Sequence of chain 13.A:
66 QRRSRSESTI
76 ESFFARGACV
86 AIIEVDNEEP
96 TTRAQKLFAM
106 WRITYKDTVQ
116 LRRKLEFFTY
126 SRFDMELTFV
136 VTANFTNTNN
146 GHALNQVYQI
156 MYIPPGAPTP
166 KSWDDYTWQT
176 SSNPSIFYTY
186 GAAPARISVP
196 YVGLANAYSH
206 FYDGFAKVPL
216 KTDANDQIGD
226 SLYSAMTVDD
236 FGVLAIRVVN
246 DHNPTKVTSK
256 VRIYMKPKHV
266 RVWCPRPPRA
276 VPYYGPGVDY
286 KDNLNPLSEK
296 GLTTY

Sequence of chain 13.C:
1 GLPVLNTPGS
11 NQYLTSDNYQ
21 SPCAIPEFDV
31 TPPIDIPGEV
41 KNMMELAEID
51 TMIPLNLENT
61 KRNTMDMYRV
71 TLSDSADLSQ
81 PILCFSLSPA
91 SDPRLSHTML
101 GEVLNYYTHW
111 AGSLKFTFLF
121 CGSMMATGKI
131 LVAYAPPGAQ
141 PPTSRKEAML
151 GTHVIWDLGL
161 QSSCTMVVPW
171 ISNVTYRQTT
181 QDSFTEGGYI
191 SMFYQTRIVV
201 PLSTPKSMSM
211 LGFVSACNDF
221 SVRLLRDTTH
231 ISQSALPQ

Binding-site contacts:
Ligand atom CAJ contacts residue VAL194 of chain 13.A at 3.6 Å (hydrophobic).
Ligand atom CAX contacts residue TYR110 of chain 13.A at 3.6 Å (hydrophobic).
Ligand atom OAC contacts residue THR109 of chain 13.A at 3.8 Å.
Ligand atom CAA contacts residue PRO179 of chain 13.A at 3.3 Å (hydrophobic).
Ligand atom CAA contacts residue SER180 of chain 13.A at 3.6 Å.
Ligand atom CAI contacts residue TYR157 of chain 13.A at 3.6 Å (hydrophobic).
Ligand atom CAL contacts residue LEU132 of chain 13.A at 3.9 Å (hydrophobic).
Ligand atom CAB contacts residue TYR203 of chain 13.A at 3.6 Å (hydrophobic).
Ligand atom NBD contacts residue PHE236 of chain 13.A at 3.6 Å.
Ligand atom NBC contacts residue PHE236 of chain 13.A at 3.7 Å.
Ligand atom NAT contacts residue ILE192 of chain 13.A at 3.8 Å.
Ligand atom CAF contacts residue LYS111 of chain 13.A at 3.6 Å.
Ligand atom CAE contacts residue SER204 of chain 13.A at 3.4 Å.
Ligand atom CAA contacts residue ILE155 of chain 13.A at 3.8 Å (hydrophobic).
Ligand atom CAM contacts residue TYR157 of chain 13.A at 3.8 Å (hydrophobic).
Ligand atom CAH contacts residue TYR110 of chain 13.A at 3.6 Å (hydrophobic).
Ligand atom CAG contacts residue TYR110 of chain 13.A at 3.7 Å (hydrophobic).
Ligand atom NBD contacts residue TYR110 of chain 13.A at 3.4 Å.
Ligand atom CAS contacts residue TYR203 of chain 13.A at 3.7 Å (hydrophobic).
Ligand atom CAD contacts residue ILE192 of chain 13.A at 3.4 Å (hydrophobic).
Ligand atom OAC contacts residue PHE236 of chain 13.A at 3.5 Å.
Ligand atom CAK contacts residue TYR157 of chain 13.A at 3.6 Å (hydrophobic).
Ligand atom CAY contacts residue VAL194 of chain 13.A at 3.8 Å (hydrophobic).
Ligand atom CBB contacts residue MET130 of chain 13.A at 3.7 Å (hydrophobic).
Ligand atom OAV contacts residue ILE192 of chain 13.A at 3.1 Å.
Ligand atom CAE contacts residue TYR110 of chain 13.A at 3.8 Å (hydrophobic).
Ligand atom CAL contacts residue VAL194 of chain 13.A at 3.8 Å (hydrophobic).
Ligand atom CAA contacts residue ILE181 of chain 13.A at 3.8 Å (hydrophobic).
Ligand atom CBA contacts residue TYR110 of chain 13.A at 3.4 Å (hydrophobic).
Ligand atom CAQ contacts residue PHE236 of chain 13.A at 3.5 Å (hydrophobic).
Ligand atom CAL contacts residue MET130 of chain 13.A at 3.2 Å (hydrophobic).
Ligand atom CAJ contacts residue LEU132 of chain 13.A at 3.3 Å (hydrophobic).
Ligand atom CAO contacts residue PHE236 of chain 13.A at 3.7 Å (hydrophobic).
Ligand atom CAX contacts residue PHE236 of chain 13.A at 3.3 Å (hydrophobic).
Ligand atom CAR contacts residue TYR203 of chain 13.A at 3.7 Å (hydrophobic).
Ligand atom NAU contacts residue LYS111 of chain 13.A at 3.5 Å (salt-bridge).
Ligand atom CAN contacts residue ILE108 of chain 13.A at 3.7 Å (hydrophobic).
Ligand atom CAZ contacts residue VAL194 of chain 13.A at 3.9 Å (hydrophobic).
Ligand atom NAT contacts residue TYR157 of chain 13.A at 3.4 Å.
Ligand atom OAC contacts residue TYR110 of chain 13.A at 3.6 Å.

The protein below binds the small molecule below.
Small molecule (SMILES): CCO/N=C/c1ccc(OCC[C@@H](C)CCN2CCN(c3ccncc3)C2=O)cc1